Sequence of chain 1.E:
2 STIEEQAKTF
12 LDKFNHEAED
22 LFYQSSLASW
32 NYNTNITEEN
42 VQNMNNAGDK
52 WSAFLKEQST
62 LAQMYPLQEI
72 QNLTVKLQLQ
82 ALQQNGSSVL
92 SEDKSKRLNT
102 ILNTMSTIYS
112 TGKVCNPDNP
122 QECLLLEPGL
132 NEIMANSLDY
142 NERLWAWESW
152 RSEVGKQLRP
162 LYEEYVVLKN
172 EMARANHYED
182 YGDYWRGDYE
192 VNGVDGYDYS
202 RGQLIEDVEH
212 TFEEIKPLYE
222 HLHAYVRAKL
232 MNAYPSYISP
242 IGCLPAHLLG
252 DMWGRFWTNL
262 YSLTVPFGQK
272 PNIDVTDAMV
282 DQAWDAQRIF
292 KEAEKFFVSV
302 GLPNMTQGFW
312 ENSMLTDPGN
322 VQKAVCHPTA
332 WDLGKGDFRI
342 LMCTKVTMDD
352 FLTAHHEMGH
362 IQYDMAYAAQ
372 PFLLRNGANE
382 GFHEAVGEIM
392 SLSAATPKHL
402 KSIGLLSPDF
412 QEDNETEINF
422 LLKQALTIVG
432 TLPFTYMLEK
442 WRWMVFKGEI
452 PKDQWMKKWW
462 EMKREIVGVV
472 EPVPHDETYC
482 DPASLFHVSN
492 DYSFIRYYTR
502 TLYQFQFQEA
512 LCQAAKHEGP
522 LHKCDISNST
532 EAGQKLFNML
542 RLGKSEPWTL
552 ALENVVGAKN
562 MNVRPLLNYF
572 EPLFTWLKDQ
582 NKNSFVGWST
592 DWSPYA

Binding-site contacts:
Ligand atom C8 contacts residue LEU74 of chain 1.E at 3.7 Å (hydrophobic).
Ligand atom O5 contacts residue ASN73 of chain 1.E at 2.4 Å (h-bond).
Ligand atom O7 contacts residue ASN73 of chain 1.E at 3.4 Å (h-bond).
Ligand atom C4 contacts residue ASN73 of chain 1.E at 4.2 Å.
Ligand atom C8 contacts residue ASN73 of chain 1.E at 3.8 Å.
Ligand atom C7 contacts residue ASN73 of chain 1.E at 3.4 Å.
Ligand atom O6 contacts residue LYS9 of chain 1.E at 3.5 Å (salt-bridge).
Ligand atom C1 contacts residue ASN73 of chain 1.E at 1.4 Å.
Ligand atom N2 contacts residue ASN73 of chain 1.E at 3.0 Å (h-bond).
Ligand atom C1 contacts residue THR75 of chain 1.E at 4.1 Å.
Ligand atom C2 contacts residue ASN73 of chain 1.E at 2.5 Å.
Ligand atom C7 contacts residue LEU74 of chain 1.E at 4.3 Å (hydrophobic).
Ligand atom C3 contacts residue ASN73 of chain 1.E at 3.8 Å.
Ligand atom C5 contacts residue ASN73 of chain 1.E at 3.7 Å.

A small-molecule ligand and the protein it binds are described below.
Small molecule (SMILES): CC(=O)N[C@@H]1[C@@H](O)[C@H](O)[C@@H](CO)O[C@H]1O